Binding-site contacts:
Ligand atom C07 contacts residue PHE288 of chain 1.B at 3.6 Å (hydrophobic).
Ligand atom C03 contacts residue HEM1 of chain 1.H at 3.3 Å.
Ligand atom N21 contacts residue TRP382 of chain 1.B at 3.8 Å.
Ligand atom C10 contacts residue HEM1 of chain 1.H at 3.6 Å.
Ligand atom C10 contacts residue VAL271 of chain 1.B at 3.6 Å (hydrophobic).
Ligand atom C22 contacts residue HEM1 of chain 1.H at 3.5 Å.
Ligand atom C02 contacts residue TRP291 of chain 1.B at 3.7 Å (hydrophobic).
Ligand atom C27 contacts residue TYR410 of chain 1.B at 3.6 Å (hydrophobic).
Ligand atom C23 contacts residue MET40 of chain 1.B at 3.8 Å (hydrophobic).
Ligand atom O11 contacts residue HEM1 of chain 1.H at 3.1 Å (h-bond).
Ligand atom C02 contacts residue GLU296 of chain 1.B at 3.6 Å.
Ligand atom O09 contacts residue VAL271 of chain 1.B at 3.7 Å.
Ligand atom N02 contacts residue GLU296 of chain 1.B at 2.8 Å (salt-bridge).
Ligand atom C08 contacts residue GLU296 of chain 1.B at 3.3 Å.
Ligand atom N02 contacts residue PRO269 of chain 1.B at 3.8 Å.
Ligand atom N02 contacts residue TRP291 of chain 1.B at 2.6 Å (h-bond).
Ligand atom C25 contacts residue MET40 of chain 1.B at 3.8 Å (hydrophobic).
Ligand atom C26 contacts residue HEM1 of chain 1.H at 3.8 Å.
Ligand atom C04 contacts residue HEM1 of chain 1.H at 3.7 Å.
Ligand atom C06 contacts residue HEM1 of chain 1.H at 3.8 Å.
Ligand atom N02 contacts residue TYR292 of chain 1.B at 3.7 Å.
Ligand atom N22 contacts residue ARG118 of chain 1.B at 3.5 Å (salt-bridge).
Ligand atom C27 contacts residue TRP10 of chain 1.A at 3.7 Å (hydrophobic).
Ligand atom C07 contacts residue HEM1 of chain 1.H at 3.3 Å.
Ligand atom N02 contacts residue HEM1 of chain 1.H at 3.3 Å.
Ligand atom C08 contacts residue HEM1 of chain 1.H at 3.4 Å.
Ligand atom C06 contacts residue GLU296 of chain 1.B at 3.4 Å.
Ligand atom N21 contacts residue HEM1 of chain 1.H at 2.8 Å (h-bond).
Ligand atom C4' contacts residue HEM1 of chain 1.H at 3.8 Å.
Ligand atom N22 contacts residue HEM1 of chain 1.H at 2.8 Å (h-bond).
Ligand atom C02 contacts residue HEM1 of chain 1.H at 3.5 Å.
Ligand atom N1' contacts residue HEM1 of chain 1.H at 2.7 Å (h-bond).
Ligand atom C24 contacts residue MET40 of chain 1.B at 3.7 Å (hydrophobic).
Ligand atom C5' contacts residue HEM1 of chain 1.H at 2.8 Å.
Ligand atom N01 contacts residue GLU296 of chain 1.B at 2.6 Å (salt-bridge).
Ligand atom N01 contacts residue HEM1 of chain 1.H at 3.7 Å.
Ligand atom C27 contacts residue LEU41 of chain 1.B at 3.8 Å (hydrophobic).
Ligand atom C23 contacts residue TYR410 of chain 1.B at 3.5 Å (hydrophobic).
Ligand atom C2' contacts residue HEM1 of chain 1.H at 3.2 Å.
Ligand atom O09 contacts residue HEM1 of chain 1.H at 3.6 Å.

Sequence of chain 1.B:
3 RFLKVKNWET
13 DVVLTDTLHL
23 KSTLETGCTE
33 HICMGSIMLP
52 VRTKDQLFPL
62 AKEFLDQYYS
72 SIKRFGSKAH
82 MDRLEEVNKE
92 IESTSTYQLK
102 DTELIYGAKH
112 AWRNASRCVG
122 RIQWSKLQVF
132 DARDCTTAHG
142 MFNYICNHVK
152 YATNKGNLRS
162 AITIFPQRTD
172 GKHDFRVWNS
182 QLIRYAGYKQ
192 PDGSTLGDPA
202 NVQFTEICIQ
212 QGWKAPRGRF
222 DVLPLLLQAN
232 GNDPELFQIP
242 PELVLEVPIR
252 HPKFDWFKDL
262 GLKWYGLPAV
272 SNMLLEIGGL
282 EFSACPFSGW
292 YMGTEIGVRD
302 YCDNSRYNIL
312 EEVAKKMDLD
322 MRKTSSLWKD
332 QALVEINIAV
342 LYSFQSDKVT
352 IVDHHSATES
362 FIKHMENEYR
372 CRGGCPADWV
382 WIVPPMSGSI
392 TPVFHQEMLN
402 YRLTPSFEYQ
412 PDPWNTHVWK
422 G

Sequence of chain 1.A:
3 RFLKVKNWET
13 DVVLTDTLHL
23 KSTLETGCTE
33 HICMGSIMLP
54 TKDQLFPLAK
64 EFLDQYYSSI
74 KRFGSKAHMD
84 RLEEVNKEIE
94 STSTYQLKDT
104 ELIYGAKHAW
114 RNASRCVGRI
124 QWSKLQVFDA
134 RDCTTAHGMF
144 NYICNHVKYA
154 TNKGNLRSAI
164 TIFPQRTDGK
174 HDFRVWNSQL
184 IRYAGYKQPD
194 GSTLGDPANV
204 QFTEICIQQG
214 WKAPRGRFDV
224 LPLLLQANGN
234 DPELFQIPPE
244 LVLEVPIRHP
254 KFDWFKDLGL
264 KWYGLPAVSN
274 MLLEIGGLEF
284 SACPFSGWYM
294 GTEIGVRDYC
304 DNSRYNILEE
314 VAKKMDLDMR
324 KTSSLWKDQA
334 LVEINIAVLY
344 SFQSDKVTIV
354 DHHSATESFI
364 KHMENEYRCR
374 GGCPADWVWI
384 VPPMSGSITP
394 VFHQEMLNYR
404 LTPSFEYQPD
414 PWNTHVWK

This protein binds this small molecule.
Small molecule (SMILES): Cc1cc(N)nc(COC[C@H]2C[C@H](OCc3cc(C)cc(N)n3)CN2)c1